The small molecule below binds the protein below.
Small molecule (SMILES): CC(=O)N[C@@H](CC(C)C)C(=O)N[C@@H](CC(C)C)C(=O)N[C@H](CO)CCCN=C(N)N

Sequence of chain 1.D:
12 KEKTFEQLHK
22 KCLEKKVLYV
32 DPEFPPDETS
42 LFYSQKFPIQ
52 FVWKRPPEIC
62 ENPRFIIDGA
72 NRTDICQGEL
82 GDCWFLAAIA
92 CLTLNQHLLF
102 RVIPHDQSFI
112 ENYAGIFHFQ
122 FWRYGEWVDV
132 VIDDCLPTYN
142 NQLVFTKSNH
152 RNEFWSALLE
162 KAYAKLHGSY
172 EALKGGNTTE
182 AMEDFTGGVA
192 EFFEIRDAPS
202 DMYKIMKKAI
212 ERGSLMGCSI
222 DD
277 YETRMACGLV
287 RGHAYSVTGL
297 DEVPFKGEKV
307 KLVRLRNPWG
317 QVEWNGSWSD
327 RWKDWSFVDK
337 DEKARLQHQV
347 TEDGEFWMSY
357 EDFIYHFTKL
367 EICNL

Binding-site contacts:
Ligand atom O contacts residue ASP83 of chain 1.D at 3.9 Å.
Ligand atom N contacts residue CYS84 of chain 1.D at 2.8 Å (h-bond).
Ligand atom C contacts residue GLY176 of chain 1.D at 4.4 Å.
Ligand atom CD1 contacts residue GLY177 of chain 1.D at 4.2 Å.
Ligand atom CB contacts residue GLY82 of chain 1.D at 4.2 Å.
Ligand atom C contacts residue GLY288 of chain 1.D at 4.3 Å.
Ligand atom C contacts residue GLY177 of chain 1.D at 3.9 Å.
Ligand atom O contacts residue GLY176 of chain 1.D at 3.3 Å.
Ligand atom C contacts residue GLY288 of chain 1.D at 4.2 Å.
Ligand atom O contacts residue HIS289 of chain 1.D at 4.1 Å.
Ligand atom O contacts residue GLY177 of chain 1.D at 3.7 Å.
Ligand atom CB contacts residue GLY177 of chain 1.D at 4.0 Å.
Ligand atom C contacts residue CYS84 of chain 1.D at 3.8 Å (hydrophobic).
Ligand atom CG contacts residue GLY177 of chain 1.D at 4.1 Å.
Ligand atom N contacts residue GLY288 of chain 1.D at 3.6 Å (h-bond).
Ligand atom CA contacts residue GLY288 of chain 1.D at 4.2 Å.
Ligand atom CG contacts residue GLY82 of chain 1.D at 3.9 Å.
Ligand atom CD2 contacts residue HIS289 of chain 1.D at 4.3 Å.
Ligand atom O contacts residue GLY82 of chain 1.D at 3.1 Å (h-bond).
Ligand atom CD2 contacts residue ASP222 of chain 1.D at 3.9 Å.
Ligand atom O contacts residue LYS365 of chain 1.D at 4.3 Å.
Ligand atom CA contacts residue GLY82 of chain 1.D at 3.5 Å.
Ligand atom CD1 contacts residue ALA290 of chain 1.D at 4.3 Å (hydrophobic).
Ligand atom O contacts residue GLN78 of chain 1.D at 3.2 Å (h-bond).
Ligand atom CD1 contacts residue SER220 of chain 1.D at 4.4 Å.
Ligand atom CB contacts residue CYS84 of chain 1.D at 4.2 Å (hydrophobic).
Ligand atom C contacts residue CYS84 of chain 1.D at 2.0 Å (hydrophobic).
Ligand atom CA contacts residue CYS84 of chain 1.D at 2.8 Å (hydrophobic).
Ligand atom CD2 contacts residue GLY288 of chain 1.D at 4.1 Å.
Ligand atom C contacts residue GLY82 of chain 1.D at 3.6 Å.
Ligand atom O contacts residue CYS84 of chain 1.D at 2.8 Å (h-bond).
Ligand atom CB contacts residue CYS84 of chain 1.D at 4.1 Å (hydrophobic).
Ligand atom CA contacts residue GLY177 of chain 1.D at 3.7 Å.
Ligand atom N contacts residue GLY177 of chain 1.D at 3.1 Å (h-bond).
Ligand atom CB contacts residue GLY288 of chain 1.D at 4.2 Å.
Ligand atom CB contacts residue GLY288 of chain 1.D at 4.0 Å.
Ligand atom CD2 contacts residue SER220 of chain 1.D at 3.9 Å.
Ligand atom C contacts residue HIS289 of chain 1.D at 3.7 Å.
Ligand atom CA contacts residue GLY288 of chain 1.D at 4.2 Å.
Ligand atom CB contacts residue ALA290 of chain 1.D at 4.4 Å (hydrophobic).